This protein binds this small molecule.
Small molecule (SMILES): Nc1ncnc2c1ncn2[C@@H]1O[C@H](CO[P](=O)(O)C[P](=O)(O)OP(=O)(O)O)[C@@H](O)[C@H]1O

Binding-site contacts:
Ligand atom O2G contacts residue CA1 of chain 3.C at 2.4 Å.
Ligand atom PG contacts residue THR52 of chain 3.A at 3.5 Å.
Ligand atom PB contacts residue CA1 of chain 3.C at 3.4 Å.
Ligand atom O2A contacts residue ARG416 of chain 3.A at 3.0 Å (salt-bridge).
Ligand atom O1G contacts residue THR52 of chain 3.A at 2.6 Å (h-bond).
Ligand atom O3B contacts residue SER49 of chain 3.A at 3.3 Å (h-bond).
Ligand atom O1B contacts residue SER49 of chain 3.A at 3.6 Å (h-bond).
Ligand atom O3' contacts residue PHE338 of chain 3.A at 2.6 Å.
Ligand atom O3G contacts residue ASP99 of chain 3.A at 3.4 Å (salt-bridge).
Ligand atom O1B contacts residue ILE48 of chain 3.A at 3.6 Å.
Ligand atom O1G contacts residue ASN412 of chain 3.A at 2.8 Å (h-bond).
Ligand atom O2' contacts residue PHE338 of chain 3.A at 3.2 Å.
Ligand atom O3G contacts residue GLY50 of chain 3.A at 2.8 Å (h-bond).
Ligand atom PB contacts residue SER49 of chain 3.A at 3.5 Å.
Ligand atom N6 contacts residue THR405 of chain 3.A at 3.7 Å.
Ligand atom O1B contacts residue ASP47 of chain 3.A at 2.5 Å (salt-bridge).
Ligand atom N6 contacts residue ALA97 of chain 3.A at 3.6 Å.
Ligand atom O2B contacts residue LYS144 of chain 3.A at 3.3 Å (salt-bridge).
Ligand atom O2B contacts residue SER49 of chain 3.A at 2.5 Å (h-bond).
Ligand atom PG contacts residue CA1 of chain 3.C at 3.7 Å.
Ligand atom C6 contacts residue LEU345 of chain 3.A at 3.6 Å (hydrophobic).
Ligand atom C5 contacts residue VAL411 of chain 3.A at 3.6 Å (hydrophobic).
Ligand atom N1 contacts residue LEU345 of chain 3.A at 3.4 Å.
Ligand atom N6 contacts residue VAL406 of chain 3.A at 2.9 Å (h-bond).
Ligand atom O1B contacts residue CA1 of chain 3.C at 2.5 Å.
Ligand atom C8 contacts residue ASN412 of chain 3.A at 3.1 Å.
Ligand atom O4' contacts residue ASN412 of chain 3.A at 3.5 Å.
Ligand atom O3G contacts residue PHE51 of chain 3.A at 3.1 Å (h-bond).
Ligand atom O2G contacts residue ASP99 of chain 3.A at 2.7 Å (salt-bridge).
Ligand atom PG contacts residue ASP99 of chain 3.A at 3.5 Å.
Ligand atom C5' contacts residue ARG416 of chain 3.A at 3.6 Å.
Ligand atom N1 contacts residue ALA97 of chain 3.A at 3.5 Å.
Ligand atom N6 contacts residue GLY98 of chain 3.A at 3.1 Å (h-bond).
Ligand atom O3' contacts residue ARG416 of chain 3.A at 3.3 Å (salt-bridge).
Ligand atom N7 contacts residue VAL411 of chain 3.A at 3.3 Å.
Ligand atom O3G contacts residue THR52 of chain 3.A at 3.0 Å (h-bond).
Ligand atom O3B contacts residue CA1 of chain 3.C at 3.7 Å.
Ligand atom O1A contacts residue ASP47 of chain 3.A at 3.6 Å.
Ligand atom C2 contacts residue PHE336 of chain 3.A at 3.3 Å (hydrophobic).
Ligand atom O2G contacts residue ILE48 of chain 3.A at 3.6 Å (h-bond).

Sequence of chain 3.A:
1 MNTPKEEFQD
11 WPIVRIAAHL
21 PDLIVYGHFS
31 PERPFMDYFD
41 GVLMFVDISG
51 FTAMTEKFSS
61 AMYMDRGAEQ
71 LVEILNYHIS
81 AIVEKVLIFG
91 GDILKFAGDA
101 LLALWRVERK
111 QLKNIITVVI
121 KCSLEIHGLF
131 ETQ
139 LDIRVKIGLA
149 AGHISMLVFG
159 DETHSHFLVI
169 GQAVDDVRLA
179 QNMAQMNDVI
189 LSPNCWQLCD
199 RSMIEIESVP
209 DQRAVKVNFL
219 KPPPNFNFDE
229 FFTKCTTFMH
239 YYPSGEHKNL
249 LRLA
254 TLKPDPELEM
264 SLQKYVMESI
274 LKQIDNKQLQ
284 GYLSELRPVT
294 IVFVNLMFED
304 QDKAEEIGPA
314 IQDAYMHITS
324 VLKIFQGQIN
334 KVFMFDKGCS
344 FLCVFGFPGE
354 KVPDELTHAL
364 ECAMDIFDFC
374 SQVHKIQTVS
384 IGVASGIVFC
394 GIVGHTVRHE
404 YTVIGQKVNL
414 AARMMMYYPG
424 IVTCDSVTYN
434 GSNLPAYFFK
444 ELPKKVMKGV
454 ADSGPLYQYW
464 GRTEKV